Sequence of chain 1.A:
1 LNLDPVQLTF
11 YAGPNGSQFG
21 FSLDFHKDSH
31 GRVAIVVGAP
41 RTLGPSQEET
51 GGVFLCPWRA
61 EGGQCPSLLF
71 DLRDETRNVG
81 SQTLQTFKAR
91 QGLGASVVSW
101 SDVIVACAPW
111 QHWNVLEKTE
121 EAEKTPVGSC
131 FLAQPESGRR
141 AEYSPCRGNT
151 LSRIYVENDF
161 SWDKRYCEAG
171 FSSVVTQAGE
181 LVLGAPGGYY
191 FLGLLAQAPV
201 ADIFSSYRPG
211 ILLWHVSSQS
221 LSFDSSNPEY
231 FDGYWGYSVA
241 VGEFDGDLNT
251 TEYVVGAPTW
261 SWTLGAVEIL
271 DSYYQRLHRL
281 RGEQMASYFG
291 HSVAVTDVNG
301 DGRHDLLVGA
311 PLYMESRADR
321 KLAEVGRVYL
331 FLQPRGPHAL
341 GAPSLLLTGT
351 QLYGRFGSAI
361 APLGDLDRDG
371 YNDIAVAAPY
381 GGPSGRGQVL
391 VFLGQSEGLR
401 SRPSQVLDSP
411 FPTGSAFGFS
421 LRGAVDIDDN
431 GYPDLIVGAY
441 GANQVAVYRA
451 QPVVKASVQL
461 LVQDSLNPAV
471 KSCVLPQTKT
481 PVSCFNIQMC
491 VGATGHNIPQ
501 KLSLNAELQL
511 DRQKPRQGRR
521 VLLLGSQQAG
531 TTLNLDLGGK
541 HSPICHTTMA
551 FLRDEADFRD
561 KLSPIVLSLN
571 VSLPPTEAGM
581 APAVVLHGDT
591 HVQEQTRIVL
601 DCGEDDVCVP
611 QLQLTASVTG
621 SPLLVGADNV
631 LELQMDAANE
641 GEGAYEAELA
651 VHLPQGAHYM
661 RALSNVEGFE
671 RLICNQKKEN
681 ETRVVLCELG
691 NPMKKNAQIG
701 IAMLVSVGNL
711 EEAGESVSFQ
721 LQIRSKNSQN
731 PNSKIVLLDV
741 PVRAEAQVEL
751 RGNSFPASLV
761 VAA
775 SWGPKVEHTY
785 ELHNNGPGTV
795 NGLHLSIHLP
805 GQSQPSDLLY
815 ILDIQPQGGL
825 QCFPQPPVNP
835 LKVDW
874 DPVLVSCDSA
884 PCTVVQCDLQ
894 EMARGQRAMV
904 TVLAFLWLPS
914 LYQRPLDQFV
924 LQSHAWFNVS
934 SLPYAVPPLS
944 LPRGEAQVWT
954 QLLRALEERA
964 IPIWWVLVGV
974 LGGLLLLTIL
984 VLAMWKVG

This protein binds this small molecule.
Small molecule (SMILES): CC(=O)N[C@H]1[C@H](O[C@H]2[C@H](O)[C@@H](NC(C)=O)CO[C@@H]2CO)O[C@H](CO)[C@@H](O[C@@H]2O[C@H](CO)[C@@H](O)[C@H](O)[C@@H]2O)[C@@H]1O

Binding-site contacts:
Ligand atom C2 contacts residue ASN320 of chain 1.B at 2.5 Å.
Ligand atom C1 contacts residue ASN320 of chain 1.B at 1.4 Å.
Ligand atom C8 contacts residue ASN320 of chain 1.B at 3.5 Å.
Ligand atom O5 contacts residue ASN320 of chain 1.B at 2.4 Å (h-bond).
Ligand atom C4 contacts residue ASN320 of chain 1.B at 4.1 Å.
Ligand atom O7 contacts residue TRP262 of chain 1.A at 4.4 Å.
Ligand atom O3 contacts residue ASN320 of chain 1.B at 3.3 Å (h-bond).
Ligand atom C3 contacts residue ASN320 of chain 1.B at 3.4 Å.
Ligand atom C7 contacts residue ASN316 of chain 1.B at 4.2 Å.
Ligand atom C8 contacts residue TRP262 of chain 1.A at 4.4 Å (hydrophobic).
Ligand atom N2 contacts residue ASN320 of chain 1.B at 3.6 Å (h-bond).
Ligand atom C8 contacts residue LEU317 of chain 1.B at 4.1 Å (hydrophobic).
Ligand atom C5 contacts residue ASN320 of chain 1.B at 3.6 Å.
Ligand atom O7 contacts residue ASN316 of chain 1.B at 4.2 Å.
Ligand atom C8 contacts residue ASN316 of chain 1.B at 4.1 Å.
Ligand atom C6 contacts residue ARG281 of chain 1.A at 3.9 Å.
Ligand atom C7 contacts residue ASN320 of chain 1.B at 4.0 Å.
Ligand atom C1 contacts residue ASN316 of chain 1.B at 4.2 Å.

Sequence of chain 1.B:
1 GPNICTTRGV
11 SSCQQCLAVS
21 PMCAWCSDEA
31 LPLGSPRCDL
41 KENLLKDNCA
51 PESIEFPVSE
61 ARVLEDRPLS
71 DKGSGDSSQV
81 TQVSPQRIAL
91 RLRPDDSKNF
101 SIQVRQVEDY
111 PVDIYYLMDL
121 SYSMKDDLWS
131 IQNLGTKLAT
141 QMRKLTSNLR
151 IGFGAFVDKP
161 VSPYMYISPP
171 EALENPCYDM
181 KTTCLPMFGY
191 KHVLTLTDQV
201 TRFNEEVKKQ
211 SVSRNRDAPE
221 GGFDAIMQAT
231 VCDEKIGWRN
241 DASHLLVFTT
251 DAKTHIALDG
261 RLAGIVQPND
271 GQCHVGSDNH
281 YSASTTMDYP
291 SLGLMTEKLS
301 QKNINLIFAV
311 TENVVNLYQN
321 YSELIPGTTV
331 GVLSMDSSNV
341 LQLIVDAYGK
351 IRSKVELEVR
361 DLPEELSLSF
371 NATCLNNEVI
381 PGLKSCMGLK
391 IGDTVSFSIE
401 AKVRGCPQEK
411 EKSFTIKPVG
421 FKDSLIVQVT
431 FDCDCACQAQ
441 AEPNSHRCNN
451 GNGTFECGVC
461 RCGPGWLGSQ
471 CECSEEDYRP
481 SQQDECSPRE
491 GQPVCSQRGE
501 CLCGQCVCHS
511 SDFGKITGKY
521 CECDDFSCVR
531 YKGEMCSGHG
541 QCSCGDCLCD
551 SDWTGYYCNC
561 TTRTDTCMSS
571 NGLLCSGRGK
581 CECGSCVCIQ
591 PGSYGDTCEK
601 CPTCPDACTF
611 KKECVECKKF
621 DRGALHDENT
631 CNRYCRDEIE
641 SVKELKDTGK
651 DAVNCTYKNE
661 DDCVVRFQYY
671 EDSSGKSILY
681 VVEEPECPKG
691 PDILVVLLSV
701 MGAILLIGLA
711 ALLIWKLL